The small molecule below binds the protein below.
Small molecule (SMILES): CC[C@H](C)[C@H](NC(=O)[C@H](C)N)C(=O)N[C@@H](CC(C)C)C(=O)N[C@@H](C)C(=O)N[C@@H](C)C(=O)N[C@@H](CC(C)C)C(=O)N[C@H](C=O)CC(C)C

Sequence of chain 1.B:
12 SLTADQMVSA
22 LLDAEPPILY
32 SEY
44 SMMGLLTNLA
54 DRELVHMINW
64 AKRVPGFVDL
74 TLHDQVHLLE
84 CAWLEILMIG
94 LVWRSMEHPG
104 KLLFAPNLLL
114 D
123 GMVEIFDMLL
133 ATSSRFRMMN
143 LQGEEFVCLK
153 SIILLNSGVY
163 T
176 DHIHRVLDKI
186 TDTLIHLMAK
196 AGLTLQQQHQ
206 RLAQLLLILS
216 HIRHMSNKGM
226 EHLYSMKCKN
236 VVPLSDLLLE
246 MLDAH

Binding-site contacts:
Ligand atom CA contacts residue VAL79 of chain 1.B at 4.4 Å (hydrophobic).
Ligand atom CB contacts residue VAL79 of chain 1.B at 4.5 Å (hydrophobic).
Ligand atom CG1 contacts residue GLU245 of chain 1.B at 3.2 Å.
Ligand atom CA contacts residue GLU245 of chain 1.B at 3.6 Å.
Ligand atom CD1 contacts residue GLN78 of chain 1.B at 4.2 Å.
Ligand atom C contacts residue ILE61 of chain 1.B at 4.2 Å (hydrophobic).
Ligand atom C contacts residue GLU245 of chain 1.B at 4.1 Å.
Ligand atom N contacts residue VAL79 of chain 1.B at 4.4 Å.
Ligand atom CD1 contacts residue ILE61 of chain 1.B at 3.6 Å (hydrophobic).
Ligand atom CD1 contacts residue ASP241 of chain 1.B at 3.6 Å.
Ligand atom CD1 contacts residue MET246 of chain 1.B at 4.1 Å (hydrophobic).
Ligand atom CD1 contacts residue LEU242 of chain 1.B at 3.6 Å (hydrophobic).
Ligand atom CD1 contacts residue LEU242 of chain 1.B at 3.8 Å (hydrophobic).
Ligand atom N contacts residue GLU245 of chain 1.B at 3.0 Å (salt-bridge).
Ligand atom CD2 contacts residue ILE61 of chain 1.B at 3.6 Å (hydrophobic).
Ligand atom CA contacts residue GLU245 of chain 1.B at 3.9 Å.
Ligand atom O contacts residue ILE61 of chain 1.B at 3.8 Å.
Ligand atom CB contacts residue GLU245 of chain 1.B at 3.6 Å.
Ligand atom CD2 contacts residue MET246 of chain 1.B at 4.1 Å (hydrophobic).
Ligand atom CG contacts residue VAL79 of chain 1.B at 4.1 Å (hydrophobic).
Ligand atom N contacts residue GLU245 of chain 1.B at 3.5 Å (salt-bridge).
Ligand atom CG2 contacts residue LEU242 of chain 1.B at 3.9 Å (hydrophobic).
Ligand atom CB contacts residue ILE61 of chain 1.B at 4.0 Å (hydrophobic).
Ligand atom CD1 contacts residue VAL79 of chain 1.B at 4.1 Å (hydrophobic).
Ligand atom CD1 contacts residue LEU82 of chain 1.B at 3.8 Å (hydrophobic).
Ligand atom CD2 contacts residue LEU82 of chain 1.B at 4.1 Å (hydrophobic).
Ligand atom CD2 contacts residue GLU83 of chain 1.B at 3.7 Å.
Ligand atom CD2 contacts residue VAL79 of chain 1.B at 3.5 Å (hydrophobic).
Ligand atom CB contacts residue GLU245 of chain 1.B at 3.5 Å.
Ligand atom CD1 contacts residue VAL58 of chain 1.B at 4.2 Å (hydrophobic).
Ligand atom C contacts residue GLU245 of chain 1.B at 3.9 Å.
Ligand atom CG contacts residue ILE61 of chain 1.B at 4.1 Å (hydrophobic).
Ligand atom CB contacts residue GLU245 of chain 1.B at 4.3 Å.
Ligand atom CD1 contacts residue GLU245 of chain 1.B at 3.6 Å.